A small-molecule ligand and the protein it binds are described below.
Small molecule (SMILES): O=P(O)(O)OC[C@H]1O[C@](O)(CO)[C@@H](O)[C@@H]1O

Binding-site contacts:
Ligand atom C4 contacts residue ASP145 of chain 1.C at 3.8 Å.
Ligand atom C6 contacts residue ARG325 of chain 1.C at 3.5 Å.
Ligand atom C5 contacts residue PRO38 of chain 1.C at 4.1 Å (hydrophobic).
Ligand atom O1 contacts residue ADP1 of chain 1.N at 3.6 Å.
Ligand atom C2 contacts residue ADP1 of chain 1.N at 4.1 Å.
Ligand atom O1P contacts residue TYR91 of chain 1.C at 2.7 Å (h-bond).
Ligand atom C3 contacts residue LEU41 of chain 1.C at 4.0 Å (hydrophobic).
Ligand atom P contacts residue ARG19 of chain 1.C at 3.8 Å.
Ligand atom O2P contacts residue ARG19 of chain 1.C at 3.4 Å (salt-bridge).
Ligand atom O1P contacts residue ARG325 of chain 1.C at 3.1 Å (salt-bridge).
Ligand atom O4 contacts residue PRO38 of chain 1.C at 4.2 Å.
Ligand atom O1 contacts residue HIS169 of chain 1.C at 3.6 Å.
Ligand atom C2 contacts residue ASP145 of chain 1.C at 3.4 Å.
Ligand atom O2 contacts residue ILE170 of chain 1.C at 3.6 Å.
Ligand atom O2P contacts residue PRO38 of chain 1.C at 3.9 Å.
Ligand atom O3 contacts residue LEU41 of chain 1.C at 3.6 Å.
Ligand atom O2 contacts residue TRP100 of chain 1.C at 3.7 Å.
Ligand atom C6 contacts residue ARG287 of chain 1.C at 3.8 Å.
Ligand atom O3P contacts residue ARG19 of chain 1.C at 2.8 Å (salt-bridge).
Ligand atom C1 contacts residue ASP145 of chain 1.C at 4.2 Å.
Ligand atom O3 contacts residue TYR146 of chain 1.C at 3.8 Å.
Ligand atom O2 contacts residue TYR146 of chain 1.C at 3.6 Å.
Ligand atom O2 contacts residue ASP145 of chain 1.C at 3.0 Å (salt-bridge).
Ligand atom O6 contacts residue ARG325 of chain 1.C at 2.5 Å (salt-bridge).
Ligand atom P contacts residue ARG325 of chain 1.C at 3.3 Å.
Ligand atom C6 contacts residue PRO38 of chain 1.C at 3.8 Å (hydrophobic).
Ligand atom P contacts residue TYR91 of chain 1.C at 4.0 Å.
Ligand atom C3 contacts residue ASP145 of chain 1.C at 2.7 Å.
Ligand atom C1 contacts residue LEU41 of chain 1.C at 3.8 Å (hydrophobic).
Ligand atom O4 contacts residue ARG19 of chain 1.C at 3.5 Å.
Ligand atom O5 contacts residue ARG287 of chain 1.C at 4.2 Å.
Ligand atom O3 contacts residue GLN147 of chain 1.C at 3.4 Å (h-bond).
Ligand atom C1 contacts residue ADP1 of chain 1.N at 3.2 Å.
Ligand atom O5 contacts residue ADP1 of chain 1.N at 3.8 Å.
Ligand atom C6 contacts residue GLY39 of chain 1.C at 4.1 Å.
Ligand atom C5 contacts residue ARG325 of chain 1.C at 4.2 Å.
Ligand atom C5 contacts residue GLY39 of chain 1.C at 4.1 Å.
Ligand atom C1 contacts residue GLY40 of chain 1.C at 4.2 Å.
Ligand atom O1P contacts residue ARG19 of chain 1.C at 4.0 Å.
Ligand atom O3 contacts residue ASP145 of chain 1.C at 1.3 Å (salt-bridge).

Sequence of chain 1.C:
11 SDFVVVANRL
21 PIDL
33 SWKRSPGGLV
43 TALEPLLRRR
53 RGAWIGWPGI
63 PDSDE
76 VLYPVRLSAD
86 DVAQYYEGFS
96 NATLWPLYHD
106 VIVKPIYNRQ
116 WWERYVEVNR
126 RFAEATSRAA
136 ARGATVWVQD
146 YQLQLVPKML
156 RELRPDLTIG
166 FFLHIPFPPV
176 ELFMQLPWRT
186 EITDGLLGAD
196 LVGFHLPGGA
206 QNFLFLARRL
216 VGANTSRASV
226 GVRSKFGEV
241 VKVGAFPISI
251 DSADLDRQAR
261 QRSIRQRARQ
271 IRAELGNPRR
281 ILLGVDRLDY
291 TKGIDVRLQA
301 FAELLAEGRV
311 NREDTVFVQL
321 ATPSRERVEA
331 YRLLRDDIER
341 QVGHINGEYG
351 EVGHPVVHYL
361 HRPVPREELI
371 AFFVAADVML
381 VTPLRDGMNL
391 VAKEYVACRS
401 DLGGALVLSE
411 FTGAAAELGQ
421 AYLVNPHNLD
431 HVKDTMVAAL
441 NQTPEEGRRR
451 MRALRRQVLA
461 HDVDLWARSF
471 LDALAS